The protein below binds the small molecule below.
Small molecule (SMILES): C[C@]12CCC(=O)C=C1CC[C@@H]1[C@@H]2CC[C@]2(C)C(=O)CC[C@@H]12

Binding-site contacts:
Ligand atom C11 contacts residue ILE133 of chain 1.A at 3.7 Å (hydrophobic).
Ligand atom C11 contacts residue HEM1 of chain 1.B at 3.5 Å.
Ligand atom C3 contacts residue ALA306 of chain 1.A at 4.0 Å (hydrophobic).
Ligand atom O2 contacts residue ARG115 of chain 1.A at 3.3 Å (salt-bridge).
Ligand atom C2 contacts residue ILE133 of chain 1.A at 4.0 Å (hydrophobic).
Ligand atom O1 contacts residue ALA306 of chain 1.A at 3.3 Å.
Ligand atom C5 contacts residue TRP224 of chain 1.A at 4.1 Å (hydrophobic).
Ligand atom O1 contacts residue TRP224 of chain 1.A at 3.9 Å.
Ligand atom C19 contacts residue HEM1 of chain 1.B at 3.5 Å.
Ligand atom C4 contacts residue TRP224 of chain 1.A at 3.7 Å (hydrophobic).
Ligand atom C6 contacts residue THR310 of chain 1.A at 3.8 Å.
Ligand atom C18 contacts residue HEM1 of chain 1.B at 3.5 Å.
Ligand atom C1 contacts residue HEM1 of chain 1.B at 4.1 Å.
Ligand atom C15 contacts residue LEU477 of chain 1.A at 3.6 Å (hydrophobic).
Ligand atom C16 contacts residue LEU477 of chain 1.A at 3.9 Å (hydrophobic).
Ligand atom C17 contacts residue VAL373 of chain 1.A at 4.0 Å (hydrophobic).
Ligand atom C16 contacts residue LEU372 of chain 1.A at 3.4 Å (hydrophobic).
Ligand atom C12 contacts residue ARG115 of chain 1.A at 3.9 Å.
Ligand atom C18 contacts residue VAL370 of chain 1.A at 3.5 Å (hydrophobic).
Ligand atom C15 contacts residue LEU372 of chain 1.A at 3.6 Å (hydrophobic).
Ligand atom O1 contacts residue ASP309 of chain 1.A at 2.9 Å (salt-bridge).
Ligand atom C16 contacts residue MET374 of chain 1.A at 3.7 Å (hydrophobic).
Ligand atom C12 contacts residue ILE133 of chain 1.A at 4.0 Å (hydrophobic).
Ligand atom C17 contacts residue LEU372 of chain 1.A at 4.0 Å (hydrophobic).
Ligand atom C5 contacts residue THR310 of chain 1.A at 3.5 Å.
Ligand atom O2 contacts residue VAL373 of chain 1.A at 3.8 Å.
Ligand atom C19 contacts residue THR310 of chain 1.A at 3.7 Å.
Ligand atom C3 contacts residue TRP224 of chain 1.A at 3.9 Å (hydrophobic).
Ligand atom C19 contacts residue VAL370 of chain 1.A at 4.0 Å (hydrophobic).
Ligand atom C1 contacts residue ILE133 of chain 1.A at 4.0 Å (hydrophobic).
Ligand atom C18 contacts residue LEU372 of chain 1.A at 3.6 Å (hydrophobic).
Ligand atom C3 contacts residue THR310 of chain 1.A at 3.9 Å.
Ligand atom C2 contacts residue ALA306 of chain 1.A at 4.1 Å (hydrophobic).
Ligand atom C17 contacts residue MET374 of chain 1.A at 3.6 Å (hydrophobic).
Ligand atom C4 contacts residue ASP309 of chain 1.A at 3.9 Å.
Ligand atom C4 contacts residue THR310 of chain 1.A at 3.4 Å.
Ligand atom C3 contacts residue ASP309 of chain 1.A at 3.8 Å.
Ligand atom O1 contacts residue ILE305 of chain 1.A at 3.9 Å.
Ligand atom O2 contacts residue MET374 of chain 1.A at 2.8 Å (h-bond).
Ligand atom C12 contacts residue HEM1 of chain 1.B at 4.0 Å.

Sequence of chain 1.A:
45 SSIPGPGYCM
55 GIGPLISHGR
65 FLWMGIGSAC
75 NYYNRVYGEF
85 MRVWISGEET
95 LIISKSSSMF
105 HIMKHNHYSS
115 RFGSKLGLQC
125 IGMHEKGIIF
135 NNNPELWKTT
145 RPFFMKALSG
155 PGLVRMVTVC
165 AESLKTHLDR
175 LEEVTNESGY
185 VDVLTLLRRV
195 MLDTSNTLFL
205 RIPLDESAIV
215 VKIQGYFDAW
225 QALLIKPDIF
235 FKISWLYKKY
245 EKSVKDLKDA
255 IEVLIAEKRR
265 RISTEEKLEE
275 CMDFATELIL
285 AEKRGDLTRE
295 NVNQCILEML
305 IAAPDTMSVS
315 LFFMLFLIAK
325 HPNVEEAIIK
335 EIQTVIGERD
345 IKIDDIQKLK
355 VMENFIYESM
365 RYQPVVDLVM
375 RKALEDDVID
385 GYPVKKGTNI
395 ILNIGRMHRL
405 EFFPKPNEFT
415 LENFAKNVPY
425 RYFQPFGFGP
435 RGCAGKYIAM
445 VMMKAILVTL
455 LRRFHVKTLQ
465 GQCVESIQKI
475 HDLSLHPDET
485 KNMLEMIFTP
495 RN